Binding-site contacts:
Ligand atom O2 contacts residue SER23 of chain 1.B at 3.5 Å.
Ligand atom C1M contacts residue GLY115 of chain 1.A at 3.6 Å.
Ligand atom O3 contacts residue ASP105 of chain 1.B at 3.0 Å (salt-bridge).
Ligand atom C5 contacts residue ASP97 of chain 1.B at 3.8 Å.
Ligand atom C4 contacts residue ASP105 of chain 1.B at 3.3 Å.
Ligand atom C4 contacts residue CA1 of chain 1.L at 3.8 Å.
Ligand atom O4 contacts residue GLU96 of chain 1.B at 3.5 Å (salt-bridge).
Ligand atom O2 contacts residue GLY115 of chain 1.A at 2.4 Å (h-bond).
Ligand atom C2 contacts residue CA1 of chain 1.L at 3.5 Å.
Ligand atom C3 contacts residue CA1 of chain 1.K at 3.4 Å.
Ligand atom O4 contacts residue CA1 of chain 1.K at 2.5 Å.
Ligand atom C1 contacts residue SER24 of chain 1.B at 3.9 Å.
Ligand atom O5 contacts residue SER23 of chain 1.B at 3.5 Å (h-bond).
Ligand atom O2 contacts residue ASN22 of chain 1.B at 3.0 Å (h-bond).
Ligand atom C6 contacts residue LYS1 of chain 1.H at 2.6 Å.
Ligand atom O3 contacts residue CA1 of chain 1.K at 2.5 Å.
Ligand atom C5 contacts residue LYS1 of chain 1.H at 3.7 Å.
Ligand atom O7A contacts residue LYS1 of chain 1.H at 2.3 Å (salt-bridge).
Ligand atom C2 contacts residue GLY115 of chain 1.A at 3.3 Å.
Ligand atom C1M contacts residue LYS1 of chain 1.H at 3.9 Å.
Ligand atom C3 contacts residue ASP105 of chain 1.B at 3.8 Å.
Ligand atom O4 contacts residue GLY98 of chain 1.B at 3.9 Å.
Ligand atom C3 contacts residue CA1 of chain 1.L at 3.4 Å.
Ligand atom C4 contacts residue SER23 of chain 1.B at 3.4 Å.
Ligand atom O4 contacts residue ASP105 of chain 1.B at 3.2 Å (salt-bridge).
Ligand atom O5 contacts residue SER24 of chain 1.B at 3.0 Å (h-bond).
Ligand atom C1 contacts residue LYS1 of chain 1.H at 3.5 Å.
Ligand atom O3 contacts residue ASP102 of chain 1.B at 2.9 Å (salt-bridge).
Ligand atom O7A contacts residue SER24 of chain 1.B at 3.5 Å.
Ligand atom C1M contacts residue SER24 of chain 1.B at 3.3 Å.
Ligand atom O3 contacts residue CA1 of chain 1.L at 2.5 Å.
Ligand atom O4 contacts residue ASP97 of chain 1.B at 2.5 Å (salt-bridge).
Ligand atom O4 contacts residue ASP100 of chain 1.B at 3.6 Å.
Ligand atom C4 contacts residue ASP97 of chain 1.B at 3.4 Å.
Ligand atom O2 contacts residue CA1 of chain 1.L at 2.5 Å.
Ligand atom O3 contacts residue ASP100 of chain 1.B at 2.5 Å (salt-bridge).
Ligand atom C3 contacts residue ASP100 of chain 1.B at 3.3 Å.
Ligand atom C7 contacts residue LYS1 of chain 1.H at 1.4 Å.
Ligand atom C5 contacts residue SER23 of chain 1.B at 3.4 Å.
Ligand atom C4 contacts residue CA1 of chain 1.K at 3.3 Å.

Sequence of chain 1.B:
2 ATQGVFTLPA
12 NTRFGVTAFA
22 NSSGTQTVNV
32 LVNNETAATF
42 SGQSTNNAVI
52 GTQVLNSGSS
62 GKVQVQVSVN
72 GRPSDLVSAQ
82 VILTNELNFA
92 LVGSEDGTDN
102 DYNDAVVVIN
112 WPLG

Sequence of chain 1.A:
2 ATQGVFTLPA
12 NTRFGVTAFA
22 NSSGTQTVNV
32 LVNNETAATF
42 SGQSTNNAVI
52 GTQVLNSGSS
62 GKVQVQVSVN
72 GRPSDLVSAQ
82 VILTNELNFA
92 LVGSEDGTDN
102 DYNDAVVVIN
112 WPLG

This small molecule binds to this protein.
Small molecule (SMILES): C[C@@H]1O[C@@H](CC(=O)O)[C@@H](O)[C@H](O)[C@@H]1O